A small-molecule ligand and the protein it binds are described below.
Small molecule (SMILES): Cc1ncc(COP(=O)(O)O)c(/C=N/NC(=O)CNC(=O)c2ccccc2C(F)(F)F)c1O

Binding-site contacts:
Ligand atom O3 contacts residue THR229 of chain 1.B at 2.8 Å (h-bond).
Ligand atom O9 contacts residue TRP360 of chain 1.B at 3.0 Å (h-bond).
Ligand atom C7 contacts residue TYR131 of chain 1.B at 3.1 Å (hydrophobic).
Ligand atom P1 contacts residue GLY106 of chain 1.B at 3.6 Å.
Ligand atom O1 contacts residue ALA227 of chain 1.B at 3.2 Å.
Ligand atom C4 contacts residue TYR131 of chain 1.B at 3.2 Å (hydrophobic).
Ligand atom C15 contacts residue ARG78 of chain 2.B at 3.5 Å.
Ligand atom C5 contacts residue TYR131 of chain 1.B at 3.4 Å (hydrophobic).
Ligand atom O4 contacts residue ARG78 of chain 2.B at 3.0 Å (salt-bridge).
Ligand atom C14 contacts residue PRO133 of chain 1.B at 3.3 Å (hydrophobic).
Ligand atom N1 contacts residue ASP205 of chain 1.B at 2.7 Å (salt-bridge).
Ligand atom N2 contacts residue LYS230 of chain 1.B at 2.8 Å (salt-bridge).
Ligand atom O4 contacts residue ALA107 of chain 1.B at 2.8 Å (h-bond).
Ligand atom O4 contacts residue CYS105 of chain 1.B at 3.4 Å.
Ligand atom O1 contacts residue GLY106 of chain 1.B at 3.4 Å.
Ligand atom C6 contacts residue TYR131 of chain 1.B at 3.4 Å (hydrophobic).
Ligand atom O2 contacts residue ARG78 of chain 2.B at 3.0 Å (salt-bridge).
Ligand atom N3 contacts residue SER359 of chain 1.B at 3.3 Å (h-bond).
Ligand atom C5 contacts residue ARG78 of chain 2.B at 3.5 Å.
Ligand atom C3 contacts residue ASP205 of chain 1.B at 3.6 Å.
Ligand atom C13 contacts residue PRO133 of chain 1.B at 2.8 Å (hydrophobic).
Ligand atom C8 contacts residue SER359 of chain 1.B at 3.2 Å.
Ligand atom O5 contacts residue SER359 of chain 1.B at 3.4 Å (h-bond).
Ligand atom C2 contacts residue ASP205 of chain 1.B at 3.6 Å.
Ligand atom C1 contacts residue GLU174 of chain 1.B at 3.3 Å.
Ligand atom C12 contacts residue PRO133 of chain 1.B at 3.4 Å (hydrophobic).
Ligand atom O5 contacts residue ARG392 of chain 1.B at 3.2 Å (salt-bridge).
Ligand atom C15 contacts residue TYR258 of chain 2.B at 3.5 Å (hydrophobic).
Ligand atom F2 contacts residue PHE75 of chain 2.B at 3.2 Å.
Ligand atom O4 contacts residue GLY106 of chain 1.B at 3.2 Å (h-bond).
Ligand atom O2 contacts residue TYR76 of chain 2.B at 2.4 Å (h-bond).
Ligand atom N3 contacts residue TYR131 of chain 1.B at 3.4 Å (h-bond).
Ligand atom O6 contacts residue TYR358 of chain 1.B at 3.2 Å.
Ligand atom C7 contacts residue LYS230 of chain 1.B at 3.4 Å.
Ligand atom C9 contacts residue TYR358 of chain 1.B at 3.0 Å (hydrophobic).
Ligand atom O3 contacts residue GLY106 of chain 1.B at 2.9 Å (h-bond).
Ligand atom N4 contacts residue TYR131 of chain 1.B at 3.0 Å (h-bond).
Ligand atom O2 contacts residue LYS230 of chain 1.B at 3.4 Å (salt-bridge).
Ligand atom F1 contacts residue TYR258 of chain 2.B at 2.5 Å.
Ligand atom F3 contacts residue TYR76 of chain 2.B at 2.8 Å.

Sequence of chain 2.B:
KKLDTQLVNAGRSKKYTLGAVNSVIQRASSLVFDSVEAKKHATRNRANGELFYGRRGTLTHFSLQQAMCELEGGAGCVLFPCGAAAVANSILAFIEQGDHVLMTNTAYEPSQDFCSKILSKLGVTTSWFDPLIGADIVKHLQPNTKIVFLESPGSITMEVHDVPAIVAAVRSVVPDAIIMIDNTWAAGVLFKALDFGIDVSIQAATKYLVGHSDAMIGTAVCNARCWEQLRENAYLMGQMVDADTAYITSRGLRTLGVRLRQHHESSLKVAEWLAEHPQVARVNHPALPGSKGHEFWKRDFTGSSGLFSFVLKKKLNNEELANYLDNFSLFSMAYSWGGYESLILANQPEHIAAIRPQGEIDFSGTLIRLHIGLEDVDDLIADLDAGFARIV

Sequence of chain 1.B:
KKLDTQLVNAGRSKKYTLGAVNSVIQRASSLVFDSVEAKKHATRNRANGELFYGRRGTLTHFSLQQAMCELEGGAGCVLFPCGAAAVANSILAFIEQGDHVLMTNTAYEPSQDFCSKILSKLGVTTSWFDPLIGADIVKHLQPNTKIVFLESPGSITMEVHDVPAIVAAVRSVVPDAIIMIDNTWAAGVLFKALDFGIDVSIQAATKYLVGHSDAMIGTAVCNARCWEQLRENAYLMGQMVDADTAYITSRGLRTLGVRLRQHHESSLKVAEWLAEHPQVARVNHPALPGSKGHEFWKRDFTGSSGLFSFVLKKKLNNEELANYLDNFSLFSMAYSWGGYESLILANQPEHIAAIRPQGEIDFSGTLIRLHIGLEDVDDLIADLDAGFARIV